This protein binds this small molecule.
Small molecule (SMILES): CC1=C(CCC(=O)O)C2=Cc3c(CCC(=O)O)c(C)c4n3[Fe@]35n6c(c(C)c(CCC(=O)O)c6=CC1=[N+]23)=CC1=[N+]5C(=C4)C(C)=C1CCC(=O)O

Binding-site contacts:
Ligand atom CGB contacts residue LYS150 of chain 1.A at 3.5 Å.
Ligand atom CMD contacts residue ARG178 of chain 1.A at 3.4 Å.
Ligand atom O2D contacts residue VAL184 of chain 1.A at 2.7 Å (h-bond).
Ligand atom CAD contacts residue GLY177 of chain 1.A at 3.3 Å.
Ligand atom CGD contacts residue VAL184 of chain 1.A at 3.0 Å (hydrophobic).
Ligand atom O1D contacts residue GLY177 of chain 1.A at 3.1 Å (h-bond).
Ligand atom C3D contacts residue GLY177 of chain 1.A at 3.3 Å.
Ligand atom O2A contacts residue TYR146 of chain 1.A at 2.9 Å (h-bond).
Ligand atom C2D contacts residue GLY177 of chain 1.A at 3.4 Å.
Ligand atom CGB contacts residue TRP199 of chain 1.A at 3.4 Å (hydrophobic).
Ligand atom NB contacts residue HIS173 of chain 1.A at 3.1 Å (h-bond).
Ligand atom O2B contacts residue TRP199 of chain 1.A at 3.4 Å.
Ligand atom CGD contacts residue GLN186 of chain 1.A at 3.0 Å.
Ligand atom FE contacts residue HIS173 of chain 1.A at 2.5 Å.
Ligand atom O1B contacts residue TRP199 of chain 1.A at 3.5 Å.
Ligand atom NA contacts residue HIS173 of chain 1.A at 2.9 Å (h-bond).
Ligand atom CAD contacts residue ILE214 of chain 1.A at 3.4 Å (hydrophobic).
Ligand atom O1B contacts residue TYR112 of chain 1.A at 3.4 Å.
Ligand atom CBA contacts residue MET148 of chain 1.A at 3.4 Å (hydrophobic).
Ligand atom CMB contacts residue MET148 of chain 1.A at 3.4 Å (hydrophobic).
Ligand atom CHB contacts residue HIS173 of chain 1.A at 3.4 Å.
Ligand atom NC contacts residue HIS173 of chain 1.A at 3.4 Å (h-bond).
Ligand atom CMD contacts residue GLY177 of chain 1.A at 3.3 Å.
Ligand atom CBD contacts residue VAL184 of chain 1.A at 3.2 Å (hydrophobic).
Ligand atom O2C contacts residue SER110 of chain 1.A at 3.5 Å (h-bond).
Ligand atom O2D contacts residue GLN186 of chain 1.A at 2.4 Å (h-bond).
Ligand atom O2C contacts residue LEU109 of chain 1.A at 2.9 Å.
Ligand atom ND contacts residue HIS173 of chain 1.A at 3.4 Å (h-bond).
Ligand atom C4A contacts residue HIS173 of chain 1.A at 3.2 Å.
Ligand atom O1C contacts residue ARG132 of chain 1.A at 3.3 Å (salt-bridge).
Ligand atom O2B contacts residue LYS150 of chain 1.A at 2.7 Å (salt-bridge).
Ligand atom CBC contacts residue SER110 of chain 1.A at 3.1 Å.
Ligand atom CMA contacts residue TYR146 of chain 1.A at 3.5 Å (hydrophobic).
Ligand atom O1A contacts residue SER224 of chain 1.A at 2.5 Å (h-bond).
Ligand atom CHA contacts residue MET218 of chain 1.A at 3.6 Å (hydrophobic).
Ligand atom O2D contacts residue GLN185 of chain 1.A at 3.2 Å.
Ligand atom CAC contacts residue SER110 of chain 1.A at 3.6 Å.
Ligand atom CAA contacts residue TYR146 of chain 1.A at 2.8 Å (hydrophobic).
Ligand atom C2A contacts residue MET218 of chain 1.A at 3.5 Å (hydrophobic).
Ligand atom CBB contacts residue LYS150 of chain 1.A at 3.4 Å.

Sequence of chain 1.A:
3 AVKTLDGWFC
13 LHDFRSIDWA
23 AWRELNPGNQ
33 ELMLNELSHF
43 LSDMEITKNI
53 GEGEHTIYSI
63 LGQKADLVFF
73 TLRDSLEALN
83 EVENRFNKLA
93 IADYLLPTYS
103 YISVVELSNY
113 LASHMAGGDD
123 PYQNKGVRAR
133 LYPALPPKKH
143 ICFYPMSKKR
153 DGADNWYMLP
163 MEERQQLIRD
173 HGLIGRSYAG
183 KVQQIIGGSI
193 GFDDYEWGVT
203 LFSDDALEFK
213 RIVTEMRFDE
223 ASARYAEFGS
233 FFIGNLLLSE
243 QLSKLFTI